This protein binds this small molecule.
Small molecule (SMILES): O=C(CO)[C@@H](O)[C@H](O)[C@H](O)COP(=O)(O)O

Binding-site contacts:
Ligand atom P contacts residue GLY43 of chain 1.B at 3.6 Å.
Ligand atom P contacts residue GLY42 of chain 1.B at 4.1 Å.
Ligand atom C6 contacts residue VAL138 of chain 1.B at 3.2 Å (hydrophobic).
Ligand atom C3 contacts residue PHE146 of chain 1.B at 4.1 Å (hydrophobic).
Ligand atom C2 contacts residue ALA145 of chain 1.B at 4.0 Å (hydrophobic).
Ligand atom P contacts residue THR44 of chain 1.B at 3.6 Å.
Ligand atom O1 contacts residue MET71 of chain 1.B at 4.2 Å.
Ligand atom O1 contacts residue ASP72 of chain 1.B at 2.7 Å (salt-bridge).
Ligand atom O3P contacts residue ARG172 of chain 1.B at 3.8 Å.
Ligand atom C3 contacts residue HIS143 of chain 1.B at 3.8 Å.
Ligand atom C2 contacts residue ASP72 of chain 1.B at 3.6 Å.
Ligand atom C6 contacts residue LYS208 of chain 1.B at 3.6 Å.
Ligand atom O2 contacts residue ASP72 of chain 1.B at 2.7 Å (salt-bridge).
Ligand atom O1 contacts residue THR41 of chain 1.B at 3.0 Å (h-bond).
Ligand atom O3P contacts residue LYS208 of chain 1.B at 2.7 Å (salt-bridge).
Ligand atom C5 contacts residue VAL138 of chain 1.B at 3.7 Å (hydrophobic).
Ligand atom O2 contacts residue ALA145 of chain 1.B at 3.3 Å.
Ligand atom O3 contacts residue HIS143 of chain 1.B at 3.2 Å.
Ligand atom O2P contacts residue GLY42 of chain 1.B at 3.4 Å.
Ligand atom O2P contacts residue ARG172 of chain 1.B at 2.8 Å (salt-bridge).
Ligand atom O1P contacts residue THR44 of chain 1.B at 2.6 Å (h-bond).
Ligand atom O3P contacts residue THR44 of chain 1.B at 3.6 Å (h-bond).
Ligand atom O6 contacts residue LYS208 of chain 1.B at 4.2 Å.
Ligand atom O5 contacts residue HIS143 of chain 1.B at 2.8 Å (h-bond).
Ligand atom O1P contacts residue GLY42 of chain 1.B at 3.8 Å.
Ligand atom O5 contacts residue GLY139 of chain 1.B at 4.1 Å.
Ligand atom O4 contacts residue VAL138 of chain 1.B at 3.8 Å.
Ligand atom C5 contacts residue HIS143 of chain 1.B at 3.4 Å.
Ligand atom C1 contacts residue ASP72 of chain 1.B at 3.5 Å.
Ligand atom O2P contacts residue GLY43 of chain 1.B at 2.8 Å (h-bond).
Ligand atom O4 contacts residue GLY137 of chain 1.B at 3.2 Å.
Ligand atom C1 contacts residue THR41 of chain 1.B at 3.5 Å.
Ligand atom C3 contacts residue ALA145 of chain 1.B at 3.6 Å (hydrophobic).
Ligand atom O1P contacts residue GLY43 of chain 1.B at 3.3 Å (h-bond).
Ligand atom O2 contacts residue MET71 of chain 1.B at 3.4 Å (h-bond).
Ligand atom O1 contacts residue PRO40 of chain 1.B at 3.7 Å.
Ligand atom P contacts residue LYS208 of chain 1.B at 3.9 Å.
Ligand atom O3 contacts residue ALA145 of chain 1.B at 2.7 Å (h-bond).
Ligand atom P contacts residue ARG172 of chain 1.B at 3.8 Å.
Ligand atom C5 contacts residue GLY139 of chain 1.B at 4.0 Å.

Sequence of chain 1.B:
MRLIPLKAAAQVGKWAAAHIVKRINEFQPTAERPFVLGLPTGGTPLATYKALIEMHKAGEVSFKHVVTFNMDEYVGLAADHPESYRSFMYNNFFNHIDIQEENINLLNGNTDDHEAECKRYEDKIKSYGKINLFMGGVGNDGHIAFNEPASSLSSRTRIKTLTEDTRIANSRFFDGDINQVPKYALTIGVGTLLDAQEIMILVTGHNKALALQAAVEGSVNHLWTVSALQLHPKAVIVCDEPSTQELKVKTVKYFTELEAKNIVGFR